This small molecule binds to this protein.
Small molecule (SMILES): CC(C)C[C@H](NC(=O)[C@H](C)NC(=O)[C@H](C)N)C(=O)N[C@@H](COP(=O)(O)O)C(=O)N[C@@H](CC(C)C)C(=O)N[C@@H](CCC(N)=O)C(=O)N[C@@H](CCC(=O)O)C(=O)N[C@@H](C)C=O

Sequence of chain 1.B:
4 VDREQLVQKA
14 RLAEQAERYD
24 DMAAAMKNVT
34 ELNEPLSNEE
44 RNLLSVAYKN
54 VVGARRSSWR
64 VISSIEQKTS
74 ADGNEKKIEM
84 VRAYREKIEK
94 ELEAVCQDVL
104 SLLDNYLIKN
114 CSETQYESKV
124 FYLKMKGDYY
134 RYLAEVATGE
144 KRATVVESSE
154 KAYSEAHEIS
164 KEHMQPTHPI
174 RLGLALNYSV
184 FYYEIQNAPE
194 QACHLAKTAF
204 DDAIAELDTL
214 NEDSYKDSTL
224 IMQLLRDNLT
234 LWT

Binding-site contacts:
Ligand atom CD1 contacts residue ILE224 of chain 1.B at 3.6 Å (hydrophobic).
Ligand atom O contacts residue LEU179 of chain 1.B at 3.9 Å.
Ligand atom P contacts residue ARG59 of chain 1.B at 3.5 Å.
Ligand atom C contacts residue VAL183 of chain 1.B at 3.6 Å (hydrophobic).
Ligand atom CD contacts residue SER48 of chain 1.B at 3.4 Å.
Ligand atom O contacts residue VAL183 of chain 1.B at 3.5 Å.
Ligand atom O2P contacts residue TYR135 of chain 1.B at 3.3 Å.
Ligand atom OE1 contacts residue VAL49 of chain 1.B at 3.2 Å (h-bond).
Ligand atom OE1 contacts residue LYS52 of chain 1.B at 3.6 Å.
Ligand atom O3P contacts residue ASN180 of chain 1.B at 3.7 Å.
Ligand atom CB contacts residue LYS52 of chain 1.B at 3.8 Å.
Ligand atom OE2 contacts residue LYS52 of chain 1.B at 2.9 Å (salt-bridge).
Ligand atom CB contacts residue ARG134 of chain 1.B at 4.0 Å.
Ligand atom N contacts residue LEU179 of chain 1.B at 3.9 Å.
Ligand atom OE2 contacts residue SER48 of chain 1.B at 3.7 Å.
Ligand atom CG contacts residue VAL49 of chain 1.B at 3.7 Å (hydrophobic).
Ligand atom CG contacts residue OD81 of chain 1.E at 3.6 Å.
Ligand atom O contacts residue ASN53 of chain 1.B at 3.7 Å.
Ligand atom O2P contacts residue ARG134 of chain 1.B at 2.7 Å (salt-bridge).
Ligand atom O3P contacts residue TYR135 of chain 1.B at 2.7 Å (h-bond).
Ligand atom CD1 contacts residue TRP235 of chain 1.B at 3.5 Å (hydrophobic).
Ligand atom N contacts residue ASN180 of chain 1.B at 3.3 Å (h-bond).
Ligand atom O contacts residue ASN231 of chain 1.B at 3.2 Å (h-bond).
Ligand atom P contacts residue TYR135 of chain 1.B at 3.5 Å.
Ligand atom CA contacts residue VAL183 of chain 1.B at 3.8 Å (hydrophobic).
Ligand atom OE1 contacts residue SER48 of chain 1.B at 2.4 Å (h-bond).
Ligand atom N contacts residue VAL183 of chain 1.B at 3.7 Å.
Ligand atom O3P contacts residue ARG134 of chain 1.B at 2.7 Å (salt-bridge).
Ligand atom OE2 contacts residue OD81 of chain 1.E at 3.8 Å.
Ligand atom O2P contacts residue ARG59 of chain 1.B at 2.8 Å (salt-bridge).
Ligand atom CB contacts residue VAL183 of chain 1.B at 3.8 Å (hydrophobic).
Ligand atom CD contacts residue LYS52 of chain 1.B at 3.5 Å.
Ligand atom CD2 contacts residue ASN231 of chain 1.B at 3.7 Å.
Ligand atom CD contacts residue OD81 of chain 1.E at 3.7 Å.
Ligand atom CD2 contacts residue OD81 of chain 1.E at 3.7 Å.
Ligand atom P contacts residue ARG134 of chain 1.B at 3.7 Å.
Ligand atom O1P contacts residue TYR135 of chain 1.B at 3.5 Å (h-bond).
Ligand atom CB contacts residue ASN180 of chain 1.B at 3.7 Å.
Ligand atom CB contacts residue LEU179 of chain 1.B at 3.7 Å (hydrophobic).
Ligand atom O1P contacts residue ARG59 of chain 1.B at 2.9 Å (salt-bridge).